Sequence of chain 1.E:
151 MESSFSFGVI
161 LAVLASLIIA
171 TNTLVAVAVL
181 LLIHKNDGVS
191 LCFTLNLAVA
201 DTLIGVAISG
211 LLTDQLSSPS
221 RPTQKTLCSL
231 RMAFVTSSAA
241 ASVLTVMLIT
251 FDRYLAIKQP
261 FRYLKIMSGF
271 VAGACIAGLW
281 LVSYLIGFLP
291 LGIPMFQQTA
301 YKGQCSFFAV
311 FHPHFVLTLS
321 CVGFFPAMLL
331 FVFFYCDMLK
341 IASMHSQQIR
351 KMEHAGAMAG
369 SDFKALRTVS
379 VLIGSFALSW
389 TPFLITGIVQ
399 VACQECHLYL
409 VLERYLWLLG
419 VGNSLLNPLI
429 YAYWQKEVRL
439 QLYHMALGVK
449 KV

Binding-site contacts:
Ligand atom N2 contacts residue TRP388 of chain 1.E at 3.4 Å.
Ligand atom C18 contacts residue PHE307 of chain 1.E at 3.6 Å (hydrophobic).
Ligand atom C16 contacts residue TRP415 of chain 1.E at 3.6 Å (hydrophobic).
Ligand atom N3 contacts residue VAL235 of chain 1.E at 3.5 Å.
Ligand atom C11 contacts residue ALA239 of chain 1.E at 3.3 Å (hydrophobic).
Ligand atom C2 contacts residue GLY323 of chain 1.E at 3.6 Å.
Ligand atom N4 contacts residue PHE391 of chain 1.E at 3.1 Å.
Ligand atom C19 contacts residue PHE307 of chain 1.E at 3.4 Å (hydrophobic).
Ligand atom C5 contacts residue ALA240 of chain 1.E at 3.4 Å (hydrophobic).
Ligand atom C20 contacts residue TRP415 of chain 1.E at 3.4 Å (hydrophobic).
Ligand atom N3 contacts residue TRP415 of chain 1.E at 3.1 Å (h-bond).
Ligand atom C12 contacts residue TRP415 of chain 1.E at 3.4 Å (hydrophobic).
Ligand atom C16 contacts residue PHE307 of chain 1.E at 3.5 Å (hydrophobic).
Ligand atom C14 contacts residue PHE307 of chain 1.E at 3.4 Å (hydrophobic).
Ligand atom C17 contacts residue MET232 of chain 1.E at 3.3 Å (hydrophobic).
Ligand atom F1 contacts residue PHE307 of chain 1.E at 3.6 Å.
Ligand atom N2 contacts residue ALA239 of chain 1.E at 3.0 Å.
Ligand atom N5 contacts residue PHE307 of chain 1.E at 3.4 Å.
Ligand atom C1 contacts residue ILE286 of chain 1.E at 3.6 Å (hydrophobic).
Ligand atom C21 contacts residue PHE157 of chain 1.E at 3.5 Å (hydrophobic).
Ligand atom N4 contacts residue PHE307 of chain 1.E at 3.2 Å.
Ligand atom C3 contacts residue GLY323 of chain 1.E at 3.6 Å.
Ligand atom C15 contacts residue TRP415 of chain 1.E at 3.2 Å (hydrophobic).
Ligand atom C15 contacts residue PHE307 of chain 1.E at 3.4 Å (hydrophobic).
Ligand atom N5 contacts residue TRP415 of chain 1.E at 3.4 Å (h-bond).
Ligand atom C11 contacts residue TRP388 of chain 1.E at 3.4 Å (hydrophobic).
Ligand atom C21 contacts residue ARG412 of chain 1.E at 3.5 Å.
Ligand atom O2 contacts residue PHE324 of chain 1.E at 2.9 Å.
Ligand atom C14 contacts residue PHE391 of chain 1.E at 3.3 Å (hydrophobic).
Ligand atom O5 contacts residue MET232 of chain 1.E at 3.3 Å.
Ligand atom C1 contacts residue LEU244 of chain 1.E at 3.5 Å (hydrophobic).
Ligand atom F1 contacts residue VAL235 of chain 1.E at 3.3 Å.
Ligand atom O4 contacts residue PHE307 of chain 1.E at 3.4 Å (h-bond).
Ligand atom C6 contacts residue LEU319 of chain 1.E at 3.6 Å (hydrophobic).
Ligand atom O3 contacts residue LEU319 of chain 1.E at 3.3 Å.
Ligand atom C9 contacts residue PHE324 of chain 1.E at 3.6 Å (hydrophobic).
Ligand atom O4 contacts residue SER306 of chain 1.E at 3.5 Å.
Ligand atom C3 contacts residue LEU319 of chain 1.E at 3.3 Å (hydrophobic).
Ligand atom O5 contacts residue LEU211 of chain 1.E at 3.3 Å.
Ligand atom C20 contacts residue PHE307 of chain 1.E at 3.4 Å (hydrophobic).

This protein binds this small molecule.
Small molecule (SMILES): CC(C)OC(=O)N1CCC(Oc2ncnc3c2cnn3-c2ccc(S(C)(=O)=O)cc2F)CC1